A small-molecule ligand and the protein it binds are described below.
Small molecule (SMILES): CC(=O)N[C@@H]1[C@@H](O)[C@H](O)[C@@H](CO)O[C@H]1O

Sequence of chain 1.C:
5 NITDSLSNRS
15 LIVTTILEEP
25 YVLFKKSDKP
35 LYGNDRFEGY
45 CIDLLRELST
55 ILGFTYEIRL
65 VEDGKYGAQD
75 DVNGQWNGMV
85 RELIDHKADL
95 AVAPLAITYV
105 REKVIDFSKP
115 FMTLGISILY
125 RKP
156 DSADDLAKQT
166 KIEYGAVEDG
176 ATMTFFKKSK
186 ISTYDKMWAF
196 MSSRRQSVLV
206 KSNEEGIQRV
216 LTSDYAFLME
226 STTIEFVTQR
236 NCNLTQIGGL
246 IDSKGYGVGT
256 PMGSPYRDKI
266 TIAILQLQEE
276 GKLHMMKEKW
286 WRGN

Binding-site contacts:
Ligand atom C2 contacts residue ARG125 of chain 1.C at 4.3 Å.
Ligand atom O7 contacts residue ARG125 of chain 1.C at 4.2 Å.
Ligand atom C5 contacts residue ASN236 of chain 1.C at 4.4 Å.
Ligand atom C7 contacts residue ASN238 of chain 1.C at 3.9 Å.
Ligand atom O5 contacts residue ASN238 of chain 1.C at 2.4 Å (h-bond).
Ligand atom N2 contacts residue ASN238 of chain 1.C at 2.8 Å (h-bond).
Ligand atom C4 contacts residue ASN238 of chain 1.C at 4.1 Å.
Ligand atom C5 contacts residue ASN238 of chain 1.C at 3.3 Å.
Ligand atom C1 contacts residue ASN238 of chain 1.C at 1.4 Å.
Ligand atom N2 contacts residue ARG125 of chain 1.C at 3.2 Å (salt-bridge).
Ligand atom C7 contacts residue ARG125 of chain 1.C at 3.7 Å.
Ligand atom O6 contacts residue ASN236 of chain 1.C at 4.4 Å.
Ligand atom C2 contacts residue ASN238 of chain 1.C at 2.6 Å.
Ligand atom C3 contacts residue ASN238 of chain 1.C at 3.7 Å.
Ligand atom O5 contacts residue ASN236 of chain 1.C at 4.2 Å.
Ligand atom C6 contacts residue ASN236 of chain 1.C at 3.9 Å.
Ligand atom O7 contacts residue ASN238 of chain 1.C at 4.3 Å.
Ligand atom C8 contacts residue ARG125 of chain 1.C at 4.3 Å.
Ligand atom C1 contacts residue ARG125 of chain 1.C at 4.2 Å.